Binding-site contacts:
Ligand atom O contacts residue THR87 of chain 1.E at 3.4 Å.
Ligand atom C contacts residue VAL94 of chain 1.E at 3.7 Å (hydrophobic).
Ligand atom CB contacts residue VAL94 of chain 1.E at 3.7 Å (hydrophobic).
Ligand atom OG contacts residue SER97 of chain 1.E at 3.7 Å.
Ligand atom C contacts residue THR86 of chain 1.E at 3.6 Å.
Ligand atom O contacts residue PRO89 of chain 1.E at 3.6 Å.
Ligand atom CE1 contacts residue PHE125 of chain 1.E at 3.6 Å (hydrophobic).
Ligand atom CB contacts residue VAL84 of chain 1.E at 3.3 Å (hydrophobic).
Ligand atom O contacts residue TYR92 of chain 1.E at 3.9 Å.
Ligand atom OG contacts residue VAL94 of chain 1.E at 2.6 Å (h-bond).
Ligand atom O contacts residue ARG93 of chain 1.E at 3.6 Å.
Ligand atom CA contacts residue THR86 of chain 1.E at 3.6 Å.
Ligand atom C contacts residue ARG85 of chain 1.E at 4.0 Å.
Ligand atom C contacts residue THR86 of chain 1.E at 3.8 Å.
Ligand atom OG contacts residue LYS95 of chain 1.E at 3.8 Å.
Ligand atom CA contacts residue VAL84 of chain 1.E at 3.8 Å (hydrophobic).
Ligand atom CD1 contacts residue THR87 of chain 1.E at 3.9 Å.
Ligand atom O contacts residue VAL94 of chain 1.E at 2.9 Å (h-bond).
Ligand atom CE1 contacts residue THR87 of chain 1.E at 3.8 Å.
Ligand atom CB contacts residue THR86 of chain 1.E at 3.8 Å.
Ligand atom O contacts residue THR86 of chain 1.E at 2.8 Å (h-bond).
Ligand atom N contacts residue THR86 of chain 1.E at 2.7 Å (h-bond).
Ligand atom OD1 contacts residue ARG85 of chain 1.E at 3.0 Å (salt-bridge).
Ligand atom N contacts residue VAL84 of chain 1.E at 3.2 Å (h-bond).
Ligand atom O contacts residue ARG85 of chain 1.E at 3.2 Å.
Ligand atom CB contacts residue THR86 of chain 1.E at 3.8 Å.
Ligand atom CE1 contacts residue ARG124 of chain 1.E at 3.7 Å.
Ligand atom CD1 contacts residue THR86 of chain 1.E at 3.9 Å.
Ligand atom CB contacts residue PRO89 of chain 1.E at 3.8 Å (hydrophobic).
Ligand atom CD2 contacts residue THR86 of chain 1.E at 3.8 Å.
Ligand atom CA contacts residue THR86 of chain 1.E at 3.6 Å.
Ligand atom CD1 contacts residue ARG85 of chain 1.E at 3.9 Å.
Ligand atom N contacts residue VAL94 of chain 1.E at 3.5 Å (h-bond).
Ligand atom CE1 contacts residue LEU126 of chain 1.E at 3.7 Å (hydrophobic).
Ligand atom O contacts residue SER97 of chain 1.E at 3.1 Å (h-bond).
Ligand atom CA contacts residue VAL94 of chain 1.E at 3.2 Å (hydrophobic).
Ligand atom CD2 contacts residue PRO89 of chain 1.E at 3.9 Å (hydrophobic).
Ligand atom CD1 contacts residue LEU126 of chain 1.E at 3.5 Å (hydrophobic).
Ligand atom CB contacts residue VAL94 of chain 1.E at 3.3 Å (hydrophobic).
Ligand atom CZ contacts residue ARG124 of chain 1.E at 3.8 Å.

Sequence of chain 1.E:
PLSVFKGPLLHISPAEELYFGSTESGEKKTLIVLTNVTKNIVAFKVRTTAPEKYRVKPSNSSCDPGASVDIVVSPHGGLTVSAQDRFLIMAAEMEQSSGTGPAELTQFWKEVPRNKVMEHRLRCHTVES

A protein and the small-molecule ligand that binds it are described below.
Small molecule (SMILES): CC(C)C[C@H](NC(=O)[C@H](C)NC(=O)[C@H](CC(=O)O)NC(=O)[C@H](Cc1ccc(O)cc1)NC(=O)[C@H](Cc1ccccc1)NC(=O)[C@@H](N)CCC(=O)O)C(=O)N[C@H](C=O)CO